The small molecule below binds the protein below.
Small molecule (SMILES): CC(=O)N[C@@H]1[C@@H](O)[C@H](O)[C@@H](CO)O[C@H]1O

Sequence of chain 1.A:
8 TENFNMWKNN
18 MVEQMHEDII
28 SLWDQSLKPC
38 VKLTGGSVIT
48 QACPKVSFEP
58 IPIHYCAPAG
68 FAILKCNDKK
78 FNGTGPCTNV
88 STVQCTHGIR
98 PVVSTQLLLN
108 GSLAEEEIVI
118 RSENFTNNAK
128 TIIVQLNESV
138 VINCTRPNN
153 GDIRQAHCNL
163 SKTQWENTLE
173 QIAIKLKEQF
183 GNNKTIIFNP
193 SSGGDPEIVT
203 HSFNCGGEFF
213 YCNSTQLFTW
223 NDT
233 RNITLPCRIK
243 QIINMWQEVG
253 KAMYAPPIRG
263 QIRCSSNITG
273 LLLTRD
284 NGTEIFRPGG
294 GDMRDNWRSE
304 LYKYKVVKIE

Binding-site contacts:
Ligand atom O6 contacts residue ILE115 of chain 1.A at 4.3 Å.
Ligand atom C6 contacts residue GLN173 of chain 1.A at 3.9 Å.
Ligand atom O7 contacts residue ASN134 of chain 1.A at 4.4 Å.
Ligand atom C5 contacts residue ASN134 of chain 1.A at 3.6 Å.
Ligand atom C3 contacts residue ASN134 of chain 1.A at 3.5 Å.
Ligand atom C1 contacts residue GLU113 of chain 1.A at 4.0 Å.
Ligand atom O7 contacts residue GLU135 of chain 1.A at 3.7 Å.
Ligand atom C1 contacts residue GLU114 of chain 1.A at 4.3 Å.
Ligand atom C1 contacts residue ASN134 of chain 1.A at 1.4 Å.
Ligand atom C4 contacts residue ASN134 of chain 1.A at 4.0 Å.
Ligand atom C7 contacts residue ASN134 of chain 1.A at 3.8 Å.
Ligand atom O6 contacts residue GLN173 of chain 1.A at 3.1 Å.
Ligand atom N2 contacts residue ASN134 of chain 1.A at 2.5 Å (h-bond).
Ligand atom C5 contacts residue GLN173 of chain 1.A at 3.9 Å.
Ligand atom C2 contacts residue GLU113 of chain 1.A at 3.5 Å.
Ligand atom O3 contacts residue ASN134 of chain 1.A at 4.4 Å.
Ligand atom O5 contacts residue ASN134 of chain 1.A at 2.4 Å (h-bond).
Ligand atom O5 contacts residue ILE115 of chain 1.A at 4.3 Å.
Ligand atom O5 contacts residue GLN173 of chain 1.A at 4.0 Å.
Ligand atom N2 contacts residue GLU113 of chain 1.A at 3.7 Å.
Ligand atom O5 contacts residue GLU114 of chain 1.A at 4.0 Å.
Ligand atom C2 contacts residue ASN134 of chain 1.A at 2.0 Å.